Sequence of chain 1.C:
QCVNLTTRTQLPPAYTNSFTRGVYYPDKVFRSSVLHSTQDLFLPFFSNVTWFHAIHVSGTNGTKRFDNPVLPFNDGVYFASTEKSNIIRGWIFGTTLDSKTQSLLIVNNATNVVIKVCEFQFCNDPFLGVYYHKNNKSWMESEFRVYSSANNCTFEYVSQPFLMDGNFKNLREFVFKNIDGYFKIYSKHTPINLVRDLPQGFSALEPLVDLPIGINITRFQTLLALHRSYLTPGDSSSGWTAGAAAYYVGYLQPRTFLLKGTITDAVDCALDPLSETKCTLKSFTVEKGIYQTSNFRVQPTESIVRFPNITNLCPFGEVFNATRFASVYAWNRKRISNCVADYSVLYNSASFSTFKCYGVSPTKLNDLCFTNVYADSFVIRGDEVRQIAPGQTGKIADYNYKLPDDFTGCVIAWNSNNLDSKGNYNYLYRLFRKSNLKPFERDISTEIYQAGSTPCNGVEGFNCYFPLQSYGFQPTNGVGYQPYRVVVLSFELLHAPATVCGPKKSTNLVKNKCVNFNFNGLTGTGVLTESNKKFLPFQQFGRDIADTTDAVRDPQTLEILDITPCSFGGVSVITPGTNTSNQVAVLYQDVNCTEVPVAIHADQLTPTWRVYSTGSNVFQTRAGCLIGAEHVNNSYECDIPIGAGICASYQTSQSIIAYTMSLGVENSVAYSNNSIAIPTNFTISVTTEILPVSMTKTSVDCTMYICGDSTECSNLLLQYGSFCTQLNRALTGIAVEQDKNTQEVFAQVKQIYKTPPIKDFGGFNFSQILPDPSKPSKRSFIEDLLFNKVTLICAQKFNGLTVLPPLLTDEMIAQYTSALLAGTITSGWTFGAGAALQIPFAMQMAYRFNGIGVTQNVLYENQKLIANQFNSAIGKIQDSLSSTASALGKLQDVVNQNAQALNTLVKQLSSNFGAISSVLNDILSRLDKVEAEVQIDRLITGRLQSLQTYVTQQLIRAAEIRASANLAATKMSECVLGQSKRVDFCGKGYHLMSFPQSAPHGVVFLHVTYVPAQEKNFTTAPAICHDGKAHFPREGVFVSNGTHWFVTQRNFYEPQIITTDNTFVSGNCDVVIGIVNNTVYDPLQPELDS

Binding-site contacts:
Ligand atom C7 contacts residue ASN657 of chain 1.C at 3.2 Å.
Ligand atom C5 contacts residue ASN657 of chain 1.C at 3.8 Å.
Ligand atom C1 contacts residue ASN657 of chain 1.C at 1.4 Å.
Ligand atom C4 contacts residue ASN657 of chain 1.C at 4.3 Å.
Ligand atom N2 contacts residue ASN657 of chain 1.C at 2.9 Å (h-bond).
Ligand atom C3 contacts residue ASN657 of chain 1.C at 3.8 Å.
Ligand atom O5 contacts residue ASN657 of chain 1.C at 2.5 Å (h-bond).
Ligand atom C8 contacts residue ASN657 of chain 1.C at 4.4 Å.
Ligand atom C2 contacts residue ASN657 of chain 1.C at 2.4 Å.
Ligand atom O7 contacts residue ASN657 of chain 1.C at 3.2 Å (h-bond).

A protein and the small-molecule ligand that binds it are described below.
Small molecule (SMILES): CC(=O)N[C@@H]1[C@@H](O)[C@H](O)[C@@H](CO)O[C@H]1O